Sequence of chain 1.A:
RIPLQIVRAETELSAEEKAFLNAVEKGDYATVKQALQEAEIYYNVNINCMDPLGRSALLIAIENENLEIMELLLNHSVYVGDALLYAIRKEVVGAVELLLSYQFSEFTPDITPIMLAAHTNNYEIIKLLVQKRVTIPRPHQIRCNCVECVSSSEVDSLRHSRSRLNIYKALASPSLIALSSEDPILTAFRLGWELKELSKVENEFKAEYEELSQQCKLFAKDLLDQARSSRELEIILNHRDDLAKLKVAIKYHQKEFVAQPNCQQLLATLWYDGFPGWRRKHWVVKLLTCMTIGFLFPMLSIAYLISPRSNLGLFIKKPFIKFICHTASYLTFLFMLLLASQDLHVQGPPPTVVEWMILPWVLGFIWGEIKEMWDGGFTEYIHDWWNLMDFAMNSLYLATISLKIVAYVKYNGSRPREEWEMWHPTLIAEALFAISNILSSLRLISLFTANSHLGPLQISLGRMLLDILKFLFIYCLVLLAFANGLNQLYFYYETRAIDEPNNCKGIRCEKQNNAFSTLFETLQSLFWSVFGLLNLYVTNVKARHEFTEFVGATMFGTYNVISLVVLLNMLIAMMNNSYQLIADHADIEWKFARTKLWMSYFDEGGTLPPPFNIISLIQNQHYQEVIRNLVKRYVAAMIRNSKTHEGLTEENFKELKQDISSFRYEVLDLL

Binding-site contacts:
Ligand atom CAC contacts residue LEU375 of chain 1.A at 4.3 Å (hydrophobic).
Ligand atom OAH contacts residue TYR316 of chain 1.A at 2.6 Å (h-bond).
Ligand atom CAV contacts residue LEU496 of chain 1.A at 4.1 Å (hydrophobic).
Ligand atom CAY contacts residue ASN500 of chain 1.A at 4.0 Å.
Ligand atom CAV contacts residue ASN500 of chain 1.A at 4.3 Å.
Ligand atom OAG contacts residue ALA499 of chain 1.A at 3.7 Å.
Ligand atom OAF contacts residue PHE364 of chain 1.A at 3.5 Å.
Ligand atom CAX contacts residue TYR316 of chain 1.A at 3.7 Å (hydrophobic).
Ligand atom CAX contacts residue ALA499 of chain 1.A at 4.0 Å (hydrophobic).
Ligand atom CAE contacts residue LEU375 of chain 1.A at 3.8 Å (hydrophobic).
Ligand atom CAN contacts residue CYS525 of chain 1.D at 4.2 Å (hydrophobic).
Ligand atom OAG contacts residue ASN500 of chain 1.A at 3.0 Å (h-bond).
Ligand atom CAI contacts residue ASN500 of chain 1.A at 4.4 Å.
Ligand atom CAI contacts residue LEU496 of chain 1.A at 4.0 Å (hydrophobic).
Ligand atom CAI contacts residue PHE497 of chain 1.A at 4.3 Å (hydrophobic).
Ligand atom CAL contacts residue ALA499 of chain 1.A at 4.4 Å (hydrophobic).
Ligand atom CAP contacts residue LEU526 of chain 1.D at 4.0 Å (hydrophobic).
Ligand atom OAH contacts residue TRP315 of chain 1.A at 3.9 Å.
Ligand atom CAB contacts residue PHE522 of chain 1.D at 3.4 Å (hydrophobic).
Ligand atom OAH contacts residue PHE364 of chain 1.A at 4.4 Å.
Ligand atom CAS contacts residue LEU375 of chain 1.A at 4.3 Å (hydrophobic).
Ligand atom CAQ contacts residue PHE497 of chain 1.A at 3.5 Å (hydrophobic).
Ligand atom CBA contacts residue CYS525 of chain 1.D at 3.7 Å (hydrophobic).
Ligand atom CAK contacts residue PHE497 of chain 1.A at 3.7 Å (hydrophobic).
Ligand atom CAE contacts residue LEU493 of chain 1.A at 3.7 Å (hydrophobic).
Ligand atom CAK contacts residue LEU503 of chain 1.A at 4.5 Å (hydrophobic).
Ligand atom CAX contacts residue PHE364 of chain 1.A at 4.0 Å (hydrophobic).
Ligand atom OAF contacts residue PHE367 of chain 1.A at 4.2 Å.
Ligand atom CAU contacts residue LEU375 of chain 1.A at 4.3 Å (hydrophobic).
Ligand atom OAH contacts residue ALA499 of chain 1.A at 4.3 Å.
Ligand atom OAF contacts residue ALA499 of chain 1.A at 4.1 Å.
Ligand atom CAY contacts residue ALA499 of chain 1.A at 4.1 Å (hydrophobic).
Ligand atom CAL contacts residue TYR316 of chain 1.A at 4.2 Å (hydrophobic).
Ligand atom CAZ contacts residue LEU496 of chain 1.A at 4.2 Å (hydrophobic).
Ligand atom CAD contacts residue LEU496 of chain 1.A at 3.9 Å (hydrophobic).
Ligand atom CAD contacts residue THR371 of chain 1.A at 3.7 Å.
Ligand atom CAB contacts residue CYS525 of chain 1.D at 4.0 Å (hydrophobic).
Ligand atom CAQ contacts residue LEU526 of chain 1.D at 4.0 Å (hydrophobic).
Ligand atom CAB contacts residue LEU526 of chain 1.D at 3.8 Å (hydrophobic).
Ligand atom OAF contacts residue TRP315 of chain 1.A at 4.4 Å.

The small molecule below binds the protein below.
Small molecule (SMILES): CC(C)CCC[C@@H](C)[C@H]1CC[C@H]2[C@@H]3CC=C4C[C@@H](OC(=O)CCC(=O)O)CC[C@]4(C)[C@H]3CC[C@]12C

Sequence of chain 1.D:
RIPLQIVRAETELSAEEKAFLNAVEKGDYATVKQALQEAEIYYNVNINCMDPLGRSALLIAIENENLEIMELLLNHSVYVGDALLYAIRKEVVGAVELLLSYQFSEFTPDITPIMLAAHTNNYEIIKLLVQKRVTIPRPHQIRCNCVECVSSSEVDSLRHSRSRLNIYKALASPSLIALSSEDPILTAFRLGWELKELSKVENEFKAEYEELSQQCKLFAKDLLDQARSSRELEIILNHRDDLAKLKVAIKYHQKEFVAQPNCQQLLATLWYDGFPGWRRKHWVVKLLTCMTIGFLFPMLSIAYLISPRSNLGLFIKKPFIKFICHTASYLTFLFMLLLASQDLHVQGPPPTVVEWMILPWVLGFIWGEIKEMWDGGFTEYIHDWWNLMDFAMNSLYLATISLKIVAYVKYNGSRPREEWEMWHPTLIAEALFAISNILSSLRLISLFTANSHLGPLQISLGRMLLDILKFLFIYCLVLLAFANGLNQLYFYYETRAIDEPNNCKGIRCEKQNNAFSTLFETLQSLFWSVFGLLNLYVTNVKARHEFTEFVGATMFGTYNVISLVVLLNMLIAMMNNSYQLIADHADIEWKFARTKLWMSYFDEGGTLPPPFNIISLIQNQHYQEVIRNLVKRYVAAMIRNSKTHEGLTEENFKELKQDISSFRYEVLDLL